Binding-site contacts:
Ligand atom N2 contacts residue ASN154 of chain 54.B at 2.9 Å (h-bond).
Ligand atom C6 contacts residue HIS104 of chain 10.B at 3.7 Å.
Ligand atom O6 contacts residue HIS104 of chain 10.B at 2.9 Å.
Ligand atom C1 contacts residue HIS104 of chain 10.B at 3.2 Å.
Ligand atom C4 contacts residue ASN154 of chain 54.B at 4.2 Å.
Ligand atom C2 contacts residue HIS104 of chain 10.B at 4.4 Å.
Ligand atom O5 contacts residue HIS104 of chain 10.B at 3.2 Å (h-bond).
Ligand atom C8 contacts residue GLU155 of chain 54.B at 3.8 Å.
Ligand atom C5 contacts residue HIS104 of chain 10.B at 3.3 Å.
Ligand atom C8 contacts residue ASN154 of chain 54.B at 3.8 Å.
Ligand atom C7 contacts residue GLU155 of chain 54.B at 4.1 Å.
Ligand atom O7 contacts residue HIS104 of chain 10.B at 4.2 Å.
Ligand atom C7 contacts residue ASN154 of chain 54.B at 3.3 Å.
Ligand atom O5 contacts residue ASN154 of chain 54.B at 2.4 Å (h-bond).
Ligand atom C1 contacts residue ASN154 of chain 54.B at 1.4 Å.
Ligand atom C3 contacts residue ASN154 of chain 54.B at 3.8 Å.
Ligand atom C2 contacts residue ASN154 of chain 54.B at 2.4 Å.
Ligand atom O7 contacts residue ASN154 of chain 54.B at 3.1 Å (h-bond).
Ligand atom O7 contacts residue GLU155 of chain 54.B at 3.8 Å.
Ligand atom C5 contacts residue ASN154 of chain 54.B at 3.7 Å.

This small molecule binds to this protein.
Small molecule (SMILES): CC(=O)N[C@@H]1[C@@H](O)[C@H](O)[C@@H](CO)O[C@H]1O

Sequence of chain 10.B:
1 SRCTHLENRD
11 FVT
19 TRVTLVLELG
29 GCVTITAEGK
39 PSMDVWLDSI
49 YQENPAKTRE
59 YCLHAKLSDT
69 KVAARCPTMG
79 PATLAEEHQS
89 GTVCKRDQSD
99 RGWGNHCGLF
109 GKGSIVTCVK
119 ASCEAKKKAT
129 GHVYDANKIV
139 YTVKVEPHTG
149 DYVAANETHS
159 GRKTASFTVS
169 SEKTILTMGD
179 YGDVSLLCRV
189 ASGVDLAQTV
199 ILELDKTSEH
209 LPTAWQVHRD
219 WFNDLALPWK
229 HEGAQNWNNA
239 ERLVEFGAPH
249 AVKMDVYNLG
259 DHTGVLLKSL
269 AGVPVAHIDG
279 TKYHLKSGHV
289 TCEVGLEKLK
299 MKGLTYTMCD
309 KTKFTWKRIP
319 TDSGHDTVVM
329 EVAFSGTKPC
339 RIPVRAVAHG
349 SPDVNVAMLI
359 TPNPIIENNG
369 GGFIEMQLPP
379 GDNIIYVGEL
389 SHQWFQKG

Sequence of chain 54.B:
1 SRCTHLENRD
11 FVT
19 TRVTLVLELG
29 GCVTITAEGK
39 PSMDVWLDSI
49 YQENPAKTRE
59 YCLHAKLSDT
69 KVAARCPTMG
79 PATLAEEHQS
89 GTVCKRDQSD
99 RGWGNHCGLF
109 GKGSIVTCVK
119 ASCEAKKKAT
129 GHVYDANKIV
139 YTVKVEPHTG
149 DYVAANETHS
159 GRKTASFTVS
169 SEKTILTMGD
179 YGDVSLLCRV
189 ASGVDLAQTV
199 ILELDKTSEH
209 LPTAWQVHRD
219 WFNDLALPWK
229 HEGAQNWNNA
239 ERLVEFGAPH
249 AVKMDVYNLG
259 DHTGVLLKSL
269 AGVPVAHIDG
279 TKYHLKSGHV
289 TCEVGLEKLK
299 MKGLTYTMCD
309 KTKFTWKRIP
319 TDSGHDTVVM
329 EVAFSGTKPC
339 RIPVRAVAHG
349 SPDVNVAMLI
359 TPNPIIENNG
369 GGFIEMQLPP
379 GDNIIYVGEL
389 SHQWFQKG